A protein and the small-molecule ligand that binds it are described below.
Small molecule (SMILES): O=C(O)Cc1cc(F)ccc1NC(=O)c1cccc(-c2cc(O[C@@H]3CCCNC3)c(Cl)cc2F)c1F

Sequence of chain 1.A:
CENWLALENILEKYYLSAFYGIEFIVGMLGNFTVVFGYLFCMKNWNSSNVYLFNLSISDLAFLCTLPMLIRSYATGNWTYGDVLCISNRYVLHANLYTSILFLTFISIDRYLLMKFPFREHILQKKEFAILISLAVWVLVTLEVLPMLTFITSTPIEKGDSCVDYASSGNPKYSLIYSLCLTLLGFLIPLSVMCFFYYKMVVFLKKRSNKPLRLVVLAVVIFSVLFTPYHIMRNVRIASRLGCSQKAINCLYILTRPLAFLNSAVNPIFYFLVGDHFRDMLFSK

Binding-site contacts:
Ligand atom F33 contacts residue PHE287 of chain 1.A at 3.1 Å.
Ligand atom C13 contacts residue ARG102 of chain 1.A at 3.4 Å.
Ligand atom C32 contacts residue TRP91 of chain 1.A at 3.7 Å (hydrophobic).
Ligand atom O25 contacts residue TYR86 of chain 1.A at 2.5 Å (h-bond).
Ligand atom C18 contacts residue PHE287 of chain 1.A at 3.5 Å (hydrophobic).
Ligand atom C23 contacts residue TYR33 of chain 1.A at 3.2 Å (hydrophobic).
Ligand atom C11 contacts residue ARG102 of chain 1.A at 3.5 Å.
Ligand atom C22 contacts residue LEU105 of chain 1.A at 3.7 Å (hydrophobic).
Ligand atom O15 contacts residue ARG102 of chain 1.A at 3.5 Å.
Ligand atom C28 contacts residue CYS175 of chain 1.A at 3.1 Å (hydrophobic).
Ligand atom F36 contacts residue LEU82 of chain 1.A at 3.0 Å.
Ligand atom C8 contacts residue TRP91 of chain 1.A at 3.5 Å (hydrophobic).
Ligand atom C23 contacts residue ARG283 of chain 1.A at 3.6 Å.
Ligand atom C2 contacts residue SER85 of chain 1.A at 3.4 Å.
Ligand atom C27 contacts residue TRP91 of chain 1.A at 3.7 Å (hydrophobic).
Ligand atom C23 contacts residue TYR86 of chain 1.A at 3.4 Å (hydrophobic).
Ligand atom F34 contacts residue TYR86 of chain 1.A at 3.6 Å.
Ligand atom F36 contacts residue TYR86 of chain 1.A at 3.4 Å.
Ligand atom O24 contacts residue ARG283 of chain 1.A at 3.1 Å (salt-bridge).
Ligand atom C27 contacts residue CYS175 of chain 1.A at 3.4 Å (hydrophobic).
Ligand atom O15 contacts residue LEU105 of chain 1.A at 3.4 Å.
Ligand atom N14 contacts residue ARG102 of chain 1.A at 3.6 Å (salt-bridge).
Ligand atom CL1 contacts residue SER85 of chain 1.A at 3.5 Å.
Ligand atom C7 contacts residue ASN101 of chain 1.A at 3.6 Å.
Ligand atom C10 contacts residue ARG102 of chain 1.A at 3.5 Å.
Ligand atom C22 contacts residue TYR33 of chain 1.A at 3.2 Å (hydrophobic).
Ligand atom O26 contacts residue TRP91 of chain 1.A at 3.6 Å.
Ligand atom C12 contacts residue ASN101 of chain 1.A at 3.7 Å.
Ligand atom C8 contacts residue CYS175 of chain 1.A at 3.5 Å (hydrophobic).
Ligand atom C12 contacts residue ARG102 of chain 1.A at 3.5 Å.
Ligand atom C17 contacts residue LEU105 of chain 1.A at 3.7 Å (hydrophobic).
Ligand atom C3 contacts residue SER85 of chain 1.A at 3.8 Å.
Ligand atom O24 contacts residue TYR86 of chain 1.A at 3.5 Å (h-bond).
Ligand atom F34 contacts residue ARG102 of chain 1.A at 3.7 Å.
Ligand atom C9 contacts residue ARG102 of chain 1.A at 3.7 Å.
Ligand atom O24 contacts residue TYR33 of chain 1.A at 2.6 Å (h-bond).
Ligand atom C19 contacts residue PHE287 of chain 1.A at 3.5 Å (hydrophobic).
Ligand atom C2 contacts residue TYR86 of chain 1.A at 3.7 Å (hydrophobic).
Ligand atom F33 contacts residue TYR251 of chain 1.A at 3.2 Å.
Ligand atom C7 contacts residue CYS175 of chain 1.A at 3.5 Å (hydrophobic).